Sequence of chain 1.C:
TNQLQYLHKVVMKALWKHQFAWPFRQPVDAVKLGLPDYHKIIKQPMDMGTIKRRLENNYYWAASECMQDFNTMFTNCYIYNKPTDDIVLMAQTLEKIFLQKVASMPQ

Binding-site contacts:
Ligand atom O2 contacts residue LEU62 of chain 1.C at 3.4 Å.
Ligand atom C3 contacts residue TYR67 of chain 1.C at 4.0 Å (hydrophobic).
Ligand atom C16 contacts residue ILE116 of chain 1.C at 4.2 Å (hydrophobic).
Ligand atom C2 contacts residue ASN110 of chain 1.C at 4.1 Å.
Ligand atom C1 contacts residue ILE116 of chain 1.C at 3.9 Å (hydrophobic).
Ligand atom C3 contacts residue ASN110 of chain 1.C at 3.6 Å.
Ligand atom C4 contacts residue ASN110 of chain 1.C at 3.5 Å.
Ligand atom C1 contacts residue PHE53 of chain 1.C at 3.3 Å (hydrophobic).
Ligand atom O1 contacts residue ASN110 of chain 1.C at 2.9 Å (h-bond).
Ligand atom C4 contacts residue TYR67 of chain 1.C at 3.9 Å (hydrophobic).
Ligand atom C9 contacts residue PRO52 of chain 1.C at 4.2 Å (hydrophobic).
Ligand atom N1 contacts residue TYR67 of chain 1.C at 4.2 Å.
Ligand atom C15 contacts residue MET119 of chain 1.C at 3.8 Å (hydrophobic).
Ligand atom C14 contacts residue ILE116 of chain 1.C at 4.1 Å (hydrophobic).
Ligand atom C14 contacts residue TRP51 of chain 1.C at 3.6 Å (hydrophobic).
Ligand atom C15 contacts residue TRP51 of chain 1.C at 3.7 Å (hydrophobic).
Ligand atom N1 contacts residue ASN110 of chain 1.C at 3.4 Å (h-bond).
Ligand atom C4 contacts residue LEU64 of chain 1.C at 3.6 Å (hydrophobic).
Ligand atom O1 contacts residue TYR109 of chain 1.C at 4.0 Å.
Ligand atom C2 contacts residue VAL57 of chain 1.C at 3.9 Å (hydrophobic).
Ligand atom C10 contacts residue LEU62 of chain 1.C at 3.6 Å (hydrophobic).
Ligand atom C15 contacts residue PRO52 of chain 1.C at 3.8 Å (hydrophobic).
Ligand atom N1 contacts residue VAL57 of chain 1.C at 4.2 Å.
Ligand atom N1 contacts residue CYS106 of chain 1.C at 3.8 Å.
Ligand atom O1 contacts residue TYR67 of chain 1.C at 3.5 Å.
Ligand atom C2 contacts residue ILE116 of chain 1.C at 4.2 Å (hydrophobic).
Ligand atom C8 contacts residue PRO52 of chain 1.C at 3.5 Å (hydrophobic).
Ligand atom C3 contacts residue VAL57 of chain 1.C at 4.2 Å (hydrophobic).
Ligand atom C11 contacts residue LEU62 of chain 1.C at 3.9 Å (hydrophobic).
Ligand atom C9 contacts residue LEU62 of chain 1.C at 3.6 Å (hydrophobic).
Ligand atom C7 contacts residue VAL57 of chain 1.C at 4.1 Å (hydrophobic).
Ligand atom C15 contacts residue ILE116 of chain 1.C at 4.0 Å (hydrophobic).
Ligand atom C14 contacts residue PRO52 of chain 1.C at 3.9 Å (hydrophobic).
Ligand atom C5 contacts residue VAL57 of chain 1.C at 3.9 Å (hydrophobic).
Ligand atom C8 contacts residue LEU62 of chain 1.C at 3.8 Å (hydrophobic).
Ligand atom C7 contacts residue PRO52 of chain 1.C at 3.5 Å (hydrophobic).
Ligand atom C7 contacts residue LEU62 of chain 1.C at 4.1 Å (hydrophobic).
Ligand atom C1 contacts residue PRO52 of chain 1.C at 4.2 Å (hydrophobic).
Ligand atom C4 contacts residue TYR109 of chain 1.C at 3.6 Å (hydrophobic).
Ligand atom C12 contacts residue LEU62 of chain 1.C at 4.2 Å (hydrophobic).

The protein below binds the small molecule below.
Small molecule (SMILES): Cc1ccc(-c2c(C)noc2C)cc1S(=O)(=O)NC1CCCC1